Sequence of chain 1.C:
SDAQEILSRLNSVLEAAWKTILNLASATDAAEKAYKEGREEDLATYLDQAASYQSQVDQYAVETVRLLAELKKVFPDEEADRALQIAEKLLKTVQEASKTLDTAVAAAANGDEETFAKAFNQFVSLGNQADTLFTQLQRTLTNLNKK

Sequence of chain 1.B:
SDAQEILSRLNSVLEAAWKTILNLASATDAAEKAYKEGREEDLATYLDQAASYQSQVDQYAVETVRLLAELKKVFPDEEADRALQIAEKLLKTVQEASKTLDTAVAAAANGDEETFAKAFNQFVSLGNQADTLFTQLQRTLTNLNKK

Binding-site contacts:
Ligand atom O1 contacts residue GLN54 of chain 1.C at 2.9 Å (h-bond).
Ligand atom C2 contacts residue ALA130 of chain 1.C at 3.4 Å (hydrophobic).
Ligand atom O1 contacts residue LEU24 of chain 1.C at 3.7 Å.
Ligand atom C15 contacts residue ASN128 of chain 1.C at 3.9 Å.
Ligand atom C8 contacts residue PHE123 of chain 1.C at 3.6 Å (hydrophobic).
Ligand atom N1 contacts residue ALA97 of chain 1.C at 3.7 Å.
Ligand atom C10 contacts residue GLY127 of chain 1.C at 3.4 Å.
Ligand atom C3 contacts residue ALA130 of chain 1.C at 3.4 Å (hydrophobic).
Ligand atom C9 contacts residue PHE123 of chain 1.C at 3.3 Å (hydrophobic).
Ligand atom C19 contacts residue LYS33 of chain 1.B at 3.9 Å.
Ligand atom C11 contacts residue GLY127 of chain 1.C at 3.5 Å.
Ligand atom C2 contacts residue ILE21 of chain 1.C at 3.5 Å (hydrophobic).
Ligand atom C7 contacts residue GLN54 of chain 1.C at 3.7 Å.
Ligand atom N2 contacts residue GLY127 of chain 1.C at 3.4 Å (h-bond).
Ligand atom C4 contacts residue ALA130 of chain 1.C at 3.8 Å (hydrophobic).
Ligand atom C9 contacts residue GLY127 of chain 1.C at 3.9 Å.
Ligand atom C1 contacts residue ALA130 of chain 1.C at 3.8 Å (hydrophobic).
Ligand atom C17 contacts residue THR28 of chain 1.C at 3.8 Å.
Ligand atom C19 contacts residue ASP29 of chain 1.C at 3.5 Å.
Ligand atom O1 contacts residue VAL94 of chain 1.C at 3.4 Å.
Ligand atom C8 contacts residue GLY127 of chain 1.C at 3.8 Å.
Ligand atom F1 contacts residue PHE134 of chain 1.C at 3.5 Å.
Ligand atom C1 contacts residue ILE21 of chain 1.C at 3.6 Å (hydrophobic).
Ligand atom C6 contacts residue GLY127 of chain 1.C at 3.6 Å.
Ligand atom C1 contacts residue ASP131 of chain 1.C at 3.6 Å.
Ligand atom C7 contacts residue LEU24 of chain 1.C at 3.6 Å (hydrophobic).
Ligand atom C8 contacts residue ALA97 of chain 1.C at 3.7 Å (hydrophobic).
Ligand atom C12 contacts residue GLY127 of chain 1.C at 3.9 Å.
Ligand atom C8 contacts residue GLN54 of chain 1.C at 3.5 Å.
Ligand atom C14 contacts residue GLY127 of chain 1.C at 3.7 Å.
Ligand atom C6 contacts residue ILE21 of chain 1.C at 3.7 Å (hydrophobic).
Ligand atom F1 contacts residue ALA130 of chain 1.C at 3.5 Å.
Ligand atom F1 contacts residue ILE21 of chain 1.C at 3.1 Å.
Ligand atom N3 contacts residue ASP29 of chain 1.C at 3.4 Å (salt-bridge).
Ligand atom F1 contacts residue LEU90 of chain 1.C at 3.9 Å.
Ligand atom N1 contacts residue LEU24 of chain 1.C at 3.5 Å.
Ligand atom C3 contacts residue VAL94 of chain 1.C at 3.8 Å (hydrophobic).
Ligand atom N1 contacts residue GLN54 of chain 1.C at 2.9 Å (h-bond).
Ligand atom C9 contacts residue LEU24 of chain 1.C at 3.6 Å (hydrophobic).
Ligand atom O1 contacts residue VAL57 of chain 1.C at 3.5 Å.

This small molecule binds to this protein.
Small molecule (SMILES): CNCc1ccc(-c2[nH]c3cc(F)cc4c3c2CCNC4=O)cc1